Binding-site contacts:
Ligand atom O5 contacts residue ASN87 of chain 3.B at 2.3 Å (h-bond).
Ligand atom C3 contacts residue ASN87 of chain 3.B at 3.7 Å.
Ligand atom C2 contacts residue ASN87 of chain 3.B at 2.4 Å.
Ligand atom O6 contacts residue LEU151 of chain 3.B at 3.4 Å.
Ligand atom C5 contacts residue SER89 of chain 3.B at 4.3 Å.
Ligand atom C4 contacts residue LEU151 of chain 3.B at 4.4 Å (hydrophobic).
Ligand atom C5 contacts residue ASN87 of chain 3.B at 3.7 Å.
Ligand atom C6 contacts residue LEU151 of chain 3.B at 3.8 Å (hydrophobic).
Ligand atom N2 contacts residue ASN87 of chain 3.B at 2.9 Å (h-bond).
Ligand atom C5 contacts residue LEU151 of chain 3.B at 4.1 Å (hydrophobic).
Ligand atom O7 contacts residue ASN87 of chain 3.B at 3.9 Å.
Ligand atom O5 contacts residue SER89 of chain 3.B at 4.1 Å.
Ligand atom C4 contacts residue ASN87 of chain 3.B at 4.2 Å.
Ligand atom C1 contacts residue SER89 of chain 3.B at 4.5 Å.
Ligand atom O7 contacts residue ASP85 of chain 3.B at 4.3 Å.
Ligand atom C7 contacts residue ASN87 of chain 3.B at 3.6 Å.
Ligand atom O5 contacts residue SER79 of chain 3.B at 4.4 Å.
Ligand atom O4 contacts residue LEU151 of chain 3.B at 3.7 Å.
Ligand atom C1 contacts residue ASN87 of chain 3.B at 1.4 Å.

Sequence of chain 3.B:
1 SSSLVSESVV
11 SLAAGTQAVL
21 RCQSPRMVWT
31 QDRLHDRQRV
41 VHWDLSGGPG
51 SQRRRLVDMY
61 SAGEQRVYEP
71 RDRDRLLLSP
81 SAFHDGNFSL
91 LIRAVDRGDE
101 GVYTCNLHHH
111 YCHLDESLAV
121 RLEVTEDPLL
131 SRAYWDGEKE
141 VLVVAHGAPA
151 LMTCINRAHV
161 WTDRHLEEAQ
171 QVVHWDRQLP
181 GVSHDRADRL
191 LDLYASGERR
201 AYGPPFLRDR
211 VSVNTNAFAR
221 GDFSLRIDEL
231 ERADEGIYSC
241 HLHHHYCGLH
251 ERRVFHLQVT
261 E

This protein binds this small molecule.
Small molecule (SMILES): CC(=O)N[C@@H]1[C@@H](O)[C@H](O)[C@@H](CO)O[C@H]1O